Sequence of chain 20.F:
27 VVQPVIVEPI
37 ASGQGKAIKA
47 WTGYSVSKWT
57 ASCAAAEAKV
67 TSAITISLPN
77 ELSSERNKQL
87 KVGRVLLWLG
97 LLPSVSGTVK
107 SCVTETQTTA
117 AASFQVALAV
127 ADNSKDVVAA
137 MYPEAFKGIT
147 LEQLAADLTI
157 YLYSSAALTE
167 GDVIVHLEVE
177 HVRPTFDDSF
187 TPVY

Binding-site contacts:
Ligand atom C2' contacts residue GLU140 of chain 20.F at 3.0 Å.
Ligand atom C6 contacts residue TRP47 of chain 20.F at 3.7 Å (hydrophobic).
Ligand atom O4' contacts residue TRP47 of chain 20.F at 3.4 Å.
Ligand atom C4 contacts residue TRP47 of chain 20.F at 3.3 Å (hydrophobic).
Ligand atom O4' contacts residue GLU140 of chain 20.F at 3.0 Å (salt-bridge).
Ligand atom C8 contacts residue LYS143 of chain 20.F at 2.7 Å.
Ligand atom O2' contacts residue LYS143 of chain 20.F at 3.8 Å.
Ligand atom O4' contacts residue LYS143 of chain 20.F at 4.2 Å.
Ligand atom C1' contacts residue GLU140 of chain 20.F at 2.7 Å.
Ligand atom N7 contacts residue LYS143 of chain 20.F at 3.8 Å.
Ligand atom C3' contacts residue GLU140 of chain 20.F at 3.8 Å.
Ligand atom N1 contacts residue TRP47 of chain 20.F at 3.7 Å.
Ligand atom O3' contacts residue GLU140 of chain 20.F at 4.4 Å.
Ligand atom C1' contacts residue LYS143 of chain 20.F at 3.2 Å.
Ligand atom O2' contacts residue GLU140 of chain 20.F at 2.3 Å (salt-bridge).
Ligand atom C8 contacts residue TRP47 of chain 20.F at 3.6 Å (hydrophobic).
Ligand atom C5 contacts residue TRP47 of chain 20.F at 3.8 Å (hydrophobic).
Ligand atom N9 contacts residue GLU140 of chain 20.F at 4.1 Å.
Ligand atom C2' contacts residue LYS143 of chain 20.F at 3.7 Å.
Ligand atom N9 contacts residue TRP47 of chain 20.F at 3.3 Å.
Ligand atom N9 contacts residue LYS143 of chain 20.F at 3.2 Å (salt-bridge).
Ligand atom O4' contacts residue LYS143 of chain 20.F at 4.4 Å.
Ligand atom N7 contacts residue TRP47 of chain 20.F at 3.6 Å.
Ligand atom N3 contacts residue TRP47 of chain 20.F at 3.4 Å.
Ligand atom C5' contacts residue ARG90 of chain 20.F at 4.3 Å.
Ligand atom N6 contacts residue TRP47 of chain 20.F at 4.2 Å.
Ligand atom C1' contacts residue TRP47 of chain 20.F at 3.7 Å (hydrophobic).
Ligand atom C2 contacts residue TRP47 of chain 20.F at 3.4 Å (hydrophobic).
Ligand atom C4' contacts residue GLU140 of chain 20.F at 3.4 Å.

The small molecule below binds the protein below.
Small molecule (SMILES): Nc1ncnc2c1ncn2[C@@H]1O[C@H]([C@@H]2O[C@@H]3[C@H](O[P](=O)(O)O2)[C@@H](CO[P](=O)(O)O[C@H]2[C@@H](O)[C@H](n4cnc5c(N)ncnc54)O[C@@H]2COP(=O)=O)O[C@H]3n2ccc(=O)[nH]c2=O)[C@@H](O[P](=O)(O)OC[C@H]2O[C@@H](n3ccc(=O)[nH]c3=O)[C@H](O)[C@@H]2O)[C@H]1O